Sequence of chain 1.Q:
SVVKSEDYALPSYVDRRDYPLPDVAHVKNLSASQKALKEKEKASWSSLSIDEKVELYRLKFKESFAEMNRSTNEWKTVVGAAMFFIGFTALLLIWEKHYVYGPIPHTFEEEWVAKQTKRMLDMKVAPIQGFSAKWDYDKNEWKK

Binding-site contacts:
Ligand atom C19 contacts residue HIS98 of chain 1.Q at 4.0 Å.
Ligand atom C18 contacts residue HIS98 of chain 1.Q at 3.2 Å.
Ligand atom C18 contacts residue ILE94 of chain 1.Q at 4.0 Å (hydrophobic).
Ligand atom C37 contacts residue LEU91 of chain 1.Q at 4.0 Å (hydrophobic).
Ligand atom C34 contacts residue TRP95 of chain 1.Q at 4.0 Å (hydrophobic).
Ligand atom C22 contacts residue HIS98 of chain 1.Q at 4.0 Å.
Ligand atom C40 contacts residue LEU92 of chain 1.Q at 4.3 Å (hydrophobic).
Ligand atom C28 contacts residue TRP95 of chain 1.Q at 4.0 Å (hydrophobic).
Ligand atom C31 contacts residue LEU91 of chain 1.Q at 4.3 Å (hydrophobic).
Ligand atom C28 contacts residue LEU91 of chain 1.Q at 4.4 Å (hydrophobic).
Ligand atom O16 contacts residue HIS98 of chain 1.Q at 3.6 Å.
Ligand atom C28 contacts residue ILE94 of chain 1.Q at 4.1 Å (hydrophobic).
Ligand atom C22 contacts residue ILE94 of chain 1.Q at 4.3 Å (hydrophobic).
Ligand atom C25 contacts residue ILE94 of chain 1.Q at 4.5 Å (hydrophobic).
Ligand atom C43 contacts residue LEU92 of chain 1.Q at 4.4 Å (hydrophobic).
Ligand atom C34 contacts residue LEU91 of chain 1.Q at 3.2 Å (hydrophobic).
Ligand atom C22 contacts residue TYR99 of chain 1.Q at 4.3 Å (hydrophobic).
Ligand atom C19 contacts residue ILE94 of chain 1.Q at 4.4 Å (hydrophobic).
Ligand atom C40 contacts residue TRP95 of chain 1.Q at 4.4 Å (hydrophobic).
Ligand atom O16 contacts residue TYR26 of chain 1.X at 4.3 Å.
Ligand atom C40 contacts residue LEU91 of chain 1.Q at 3.9 Å (hydrophobic).

This small molecule binds to this protein.
Small molecule (SMILES): CCCCCCCCCCO[C@@H]1O[C@H](CO)[C@@H](O[C@H]2O[C@H](CO)[C@@H](O)[C@H](O)[C@H]2O)[C@H](O)[C@H]1O

Sequence of chain 1.X:
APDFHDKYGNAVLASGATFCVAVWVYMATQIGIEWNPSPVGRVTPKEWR